The small molecule below binds the protein below.
Small molecule (SMILES): CC(=O)N[C@@H]1[C@@H](O)[C@H](O)[C@@H](CO)O[C@H]1O

Sequence of chain 1.B:
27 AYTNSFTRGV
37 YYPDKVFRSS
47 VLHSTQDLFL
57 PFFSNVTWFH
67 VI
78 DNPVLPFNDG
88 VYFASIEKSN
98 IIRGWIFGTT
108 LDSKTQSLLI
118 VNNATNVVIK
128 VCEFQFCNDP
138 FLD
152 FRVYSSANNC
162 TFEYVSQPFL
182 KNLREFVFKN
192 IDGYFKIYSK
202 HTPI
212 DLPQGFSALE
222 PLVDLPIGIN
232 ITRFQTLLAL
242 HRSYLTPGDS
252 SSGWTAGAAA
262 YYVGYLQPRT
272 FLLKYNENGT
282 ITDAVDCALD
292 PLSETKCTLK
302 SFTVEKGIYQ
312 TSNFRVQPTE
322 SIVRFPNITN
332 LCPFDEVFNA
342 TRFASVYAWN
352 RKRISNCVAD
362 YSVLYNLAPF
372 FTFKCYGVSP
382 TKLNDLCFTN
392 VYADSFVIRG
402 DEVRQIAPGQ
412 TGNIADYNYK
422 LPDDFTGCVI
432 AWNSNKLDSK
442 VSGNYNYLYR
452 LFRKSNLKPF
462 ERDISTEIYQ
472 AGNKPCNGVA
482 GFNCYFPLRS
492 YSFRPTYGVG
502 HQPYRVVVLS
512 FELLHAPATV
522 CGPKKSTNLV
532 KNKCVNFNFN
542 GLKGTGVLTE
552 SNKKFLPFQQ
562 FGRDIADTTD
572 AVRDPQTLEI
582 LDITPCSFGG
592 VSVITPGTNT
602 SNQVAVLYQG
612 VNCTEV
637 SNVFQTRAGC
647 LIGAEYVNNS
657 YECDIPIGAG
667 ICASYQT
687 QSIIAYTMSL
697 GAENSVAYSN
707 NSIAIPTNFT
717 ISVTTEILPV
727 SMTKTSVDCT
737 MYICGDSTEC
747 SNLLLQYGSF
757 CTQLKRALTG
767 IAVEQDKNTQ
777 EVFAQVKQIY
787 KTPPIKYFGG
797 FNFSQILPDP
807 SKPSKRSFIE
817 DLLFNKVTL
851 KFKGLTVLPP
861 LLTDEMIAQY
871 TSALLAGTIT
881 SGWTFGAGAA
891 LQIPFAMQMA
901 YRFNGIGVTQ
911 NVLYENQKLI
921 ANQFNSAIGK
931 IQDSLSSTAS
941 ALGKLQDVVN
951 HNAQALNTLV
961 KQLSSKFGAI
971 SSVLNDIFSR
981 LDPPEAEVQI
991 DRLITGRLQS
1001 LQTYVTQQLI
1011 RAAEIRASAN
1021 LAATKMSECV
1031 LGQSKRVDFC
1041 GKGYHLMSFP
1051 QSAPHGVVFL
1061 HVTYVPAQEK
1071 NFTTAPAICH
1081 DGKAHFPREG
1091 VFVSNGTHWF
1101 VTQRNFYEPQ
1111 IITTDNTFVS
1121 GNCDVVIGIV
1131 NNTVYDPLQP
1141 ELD

Binding-site contacts:
Ligand atom C1 contacts residue THR106 of chain 1.B at 4.1 Å.
Ligand atom C5 contacts residue THR233 of chain 1.B at 4.2 Å.
Ligand atom C7 contacts residue ASN231 of chain 1.B at 3.5 Å.
Ligand atom C2 contacts residue ASN231 of chain 1.B at 2.4 Å.
Ligand atom C6 contacts residue THR106 of chain 1.B at 4.0 Å.
Ligand atom N2 contacts residue ASN231 of chain 1.B at 2.9 Å (h-bond).
Ligand atom C5 contacts residue THR106 of chain 1.B at 4.3 Å.
Ligand atom O5 contacts residue THR106 of chain 1.B at 3.3 Å.
Ligand atom C4 contacts residue ASN231 of chain 1.B at 4.2 Å.
Ligand atom O7 contacts residue ASN231 of chain 1.B at 3.8 Å.
Ligand atom C5 contacts residue ASN231 of chain 1.B at 3.7 Å.
Ligand atom C3 contacts residue ASN231 of chain 1.B at 3.8 Å.
Ligand atom O5 contacts residue THR233 of chain 1.B at 4.2 Å.
Ligand atom O6 contacts residue THR106 of chain 1.B at 4.1 Å.
Ligand atom C1 contacts residue THR233 of chain 1.B at 4.2 Å.
Ligand atom C1 contacts residue ASN231 of chain 1.B at 1.4 Å.
Ligand atom O5 contacts residue ASN231 of chain 1.B at 2.4 Å (h-bond).